Binding-site contacts:
Ligand atom C6 contacts residue LYS1 of chain 1.B at 3.9 Å.
Ligand atom C5 contacts residue PTD1 of chain 1.M at 2.9 Å.
Ligand atom N1 contacts residue ASP84 of chain 1.A at 3.4 Å (salt-bridge).
Ligand atom C7 contacts residue ASP84 of chain 1.A at 4.1 Å.
Ligand atom CA contacts residue LYS1 of chain 1.B at 2.4 Å.
Ligand atom C contacts residue LYS1 of chain 1.B at 1.4 Å.
Ligand atom C6 contacts residue PTD1 of chain 1.M at 3.9 Å.
Ligand atom N1 contacts residue PTD1 of chain 1.M at 1.4 Å.
Ligand atom C4 contacts residue PTD1 of chain 1.M at 2.9 Å.
Ligand atom C3 contacts residue LYS1 of chain 1.B at 4.1 Å.
Ligand atom C1 contacts residue LYS1 of chain 1.B at 2.9 Å.
Ligand atom O contacts residue LYS1 of chain 1.B at 2.3 Å (salt-bridge).
Ligand atom C7 contacts residue PTD1 of chain 1.M at 2.5 Å.
Ligand atom C2 contacts residue LYS1 of chain 1.B at 3.0 Å.
Ligand atom C2 contacts residue PTD1 of chain 1.M at 4.4 Å.
Ligand atom C3 contacts residue PTD1 of chain 1.M at 3.5 Å.

Sequence of chain 1.A:
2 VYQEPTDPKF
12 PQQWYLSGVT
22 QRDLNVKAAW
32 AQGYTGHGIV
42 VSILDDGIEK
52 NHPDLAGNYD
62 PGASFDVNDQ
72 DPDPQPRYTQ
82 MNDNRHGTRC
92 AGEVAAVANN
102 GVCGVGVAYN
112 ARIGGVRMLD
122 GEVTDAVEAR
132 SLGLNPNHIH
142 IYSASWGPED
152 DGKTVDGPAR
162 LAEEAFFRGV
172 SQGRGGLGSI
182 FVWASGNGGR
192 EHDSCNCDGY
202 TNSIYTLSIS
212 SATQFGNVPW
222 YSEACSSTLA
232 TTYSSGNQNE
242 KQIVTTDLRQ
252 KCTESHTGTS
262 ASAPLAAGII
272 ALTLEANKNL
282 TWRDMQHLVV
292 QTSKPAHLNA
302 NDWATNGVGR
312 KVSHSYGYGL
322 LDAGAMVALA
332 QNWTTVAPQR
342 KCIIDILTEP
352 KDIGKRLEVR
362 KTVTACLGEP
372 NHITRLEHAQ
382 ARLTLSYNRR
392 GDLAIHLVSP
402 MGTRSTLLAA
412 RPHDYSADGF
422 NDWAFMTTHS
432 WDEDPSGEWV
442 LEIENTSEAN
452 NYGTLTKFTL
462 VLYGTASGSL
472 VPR

This protein binds this small molecule.
Small molecule (SMILES): NCc1ccc(CC(=O)O)cc1

Sequence of chain 1.B:
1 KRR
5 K